Binding-site contacts:
Ligand atom C6 contacts residue SER338 of chain 1.A at 3.9 Å.
Ligand atom C7 contacts residue ASN341 of chain 1.A at 3.1 Å.
Ligand atom C4 contacts residue ASN341 of chain 1.A at 4.2 Å.
Ligand atom C8 contacts residue ASN341 of chain 1.A at 4.4 Å.
Ligand atom O2 contacts residue SER338 of chain 1.A at 4.3 Å.
Ligand atom O7 contacts residue ASN342 of chain 1.A at 4.2 Å.
Ligand atom C8 contacts residue ASN342 of chain 1.A at 3.7 Å.
Ligand atom C5 contacts residue PHE337 of chain 1.A at 4.3 Å (hydrophobic).
Ligand atom C2 contacts residue GLY336 of chain 1.A at 4.4 Å.
Ligand atom C7 contacts residue ASN342 of chain 1.A at 4.2 Å.
Ligand atom O7 contacts residue GLY336 of chain 1.A at 3.0 Å (h-bond).
Ligand atom C3 contacts residue GLY336 of chain 1.A at 4.1 Å.
Ligand atom O7 contacts residue ASN341 of chain 1.A at 2.6 Å (h-bond).
Ligand atom C5 contacts residue SER338 of chain 1.A at 4.0 Å.
Ligand atom C1 contacts residue ASN341 of chain 1.A at 1.4 Å.
Ligand atom N2 contacts residue GLY336 of chain 1.A at 4.3 Å.
Ligand atom C5 contacts residue ASN341 of chain 1.A at 3.6 Å.
Ligand atom C1 contacts residue SER338 of chain 1.A at 4.2 Å.
Ligand atom C8 contacts residue ILE344 of chain 1.A at 3.8 Å (hydrophobic).
Ligand atom C5 contacts residue GLY336 of chain 1.A at 4.4 Å.
Ligand atom O5 contacts residue ASN341 of chain 1.A at 2.3 Å (h-bond).
Ligand atom O4 contacts residue GLY336 of chain 1.A at 4.2 Å.
Ligand atom C1 contacts residue GLY336 of chain 1.A at 4.1 Å.
Ligand atom C3 contacts residue ASN341 of chain 1.A at 3.8 Å.
Ligand atom C6 contacts residue PHE337 of chain 1.A at 4.3 Å (hydrophobic).
Ligand atom N2 contacts residue ASN341 of chain 1.A at 3.0 Å (h-bond).
Ligand atom C7 contacts residue GLY336 of chain 1.A at 4.1 Å.
Ligand atom O7 contacts residue PRO335 of chain 1.A at 4.0 Å.
Ligand atom O5 contacts residue SER338 of chain 1.A at 3.7 Å.
Ligand atom C2 contacts residue ASN341 of chain 1.A at 2.5 Å.

The protein below binds the small molecule below.
Small molecule (SMILES): CC(=O)N[C@H]1[C@H](O[C@H]2[C@H](O)[C@@H](NC(C)=O)CO[C@@H]2CO[C@@H]2O[C@@H](C)[C@@H](O)[C@@H](O)[C@@H]2O)O[C@H](CO)[C@@H](O)[C@@H]1O

Sequence of chain 1.A:
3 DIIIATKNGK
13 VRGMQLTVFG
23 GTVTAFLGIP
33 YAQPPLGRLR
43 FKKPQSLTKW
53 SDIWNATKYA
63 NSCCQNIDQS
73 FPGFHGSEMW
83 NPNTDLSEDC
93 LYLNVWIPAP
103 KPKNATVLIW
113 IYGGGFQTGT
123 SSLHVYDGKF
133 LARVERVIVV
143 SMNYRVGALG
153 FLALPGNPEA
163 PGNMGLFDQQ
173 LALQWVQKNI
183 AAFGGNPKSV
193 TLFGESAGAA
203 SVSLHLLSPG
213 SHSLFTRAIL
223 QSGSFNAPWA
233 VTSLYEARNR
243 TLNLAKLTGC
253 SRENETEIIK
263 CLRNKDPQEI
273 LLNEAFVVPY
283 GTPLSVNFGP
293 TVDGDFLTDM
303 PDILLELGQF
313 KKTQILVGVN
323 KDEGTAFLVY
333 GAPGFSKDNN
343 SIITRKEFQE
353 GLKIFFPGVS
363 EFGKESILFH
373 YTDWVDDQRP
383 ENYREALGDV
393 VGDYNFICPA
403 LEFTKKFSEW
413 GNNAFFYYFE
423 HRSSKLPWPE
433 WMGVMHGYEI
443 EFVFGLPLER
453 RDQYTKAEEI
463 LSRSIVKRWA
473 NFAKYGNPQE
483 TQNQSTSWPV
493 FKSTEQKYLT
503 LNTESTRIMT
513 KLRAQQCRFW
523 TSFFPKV